Binding-site contacts:
Ligand atom OAJ contacts residue HIS124 of chain 1.A at 3.4 Å (h-bond).
Ligand atom CAD contacts residue LEU202 of chain 1.A at 3.8 Å (hydrophobic).
Ligand atom OAH contacts residue PHE135 of chain 1.A at 3.8 Å.
Ligand atom NAK contacts residue HIS99 of chain 1.A at 3.2 Å (h-bond).
Ligand atom SAG contacts residue HIS99 of chain 1.A at 3.9 Å.
Ligand atom CAE contacts residue LEU202 of chain 1.A at 3.8 Å (hydrophobic).
Ligand atom OAH contacts residue LEU202 of chain 1.A at 4.3 Å.
Ligand atom CAF contacts residue THR203 of chain 1.A at 4.3 Å.
Ligand atom CAA contacts residue LEU202 of chain 1.A at 3.8 Å (hydrophobic).
Ligand atom NAK contacts residue HIS101 of chain 1.A at 3.3 Å (h-bond).
Ligand atom OAJ contacts residue TRP213 of chain 1.A at 4.0 Å.
Ligand atom OAI contacts residue SER201 of chain 1.A at 4.1 Å.
Ligand atom OAJ contacts residue VAL147 of chain 1.A at 3.8 Å.
Ligand atom CAB contacts residue HIS99 of chain 1.A at 4.1 Å.
Ligand atom CAF contacts residue THR204 of chain 1.A at 3.1 Å.
Ligand atom NAK contacts residue ZN1 of chain 1.B at 1.9 Å.
Ligand atom SAG contacts residue THR203 of chain 1.A at 3.9 Å.
Ligand atom CAF contacts residue LEU202 of chain 1.A at 3.9 Å (hydrophobic).
Ligand atom NAK contacts residue THR203 of chain 1.A at 2.9 Å (h-bond).
Ligand atom OAI contacts residue LEU202 of chain 1.A at 3.4 Å.
Ligand atom CAA contacts residue ZN1 of chain 1.B at 4.2 Å.
Ligand atom NAK contacts residue HIS124 of chain 1.A at 3.4 Å (h-bond).
Ligand atom OAI contacts residue THR203 of chain 1.A at 3.0 Å (h-bond).
Ligand atom OAJ contacts residue VAL126 of chain 1.A at 3.9 Å.
Ligand atom OAJ contacts residue HIS99 of chain 1.A at 3.3 Å.
Ligand atom NAK contacts residue GLU111 of chain 1.A at 4.2 Å.
Ligand atom SAG contacts residue ZN1 of chain 1.B at 3.0 Å.
Ligand atom OAI contacts residue TRP213 of chain 1.A at 3.6 Å.
Ligand atom OAI contacts residue ZN1 of chain 1.B at 4.1 Å.
Ligand atom SAG contacts residue HIS124 of chain 1.A at 3.9 Å.
Ligand atom CAA contacts residue HIS99 of chain 1.A at 4.0 Å.
Ligand atom CAM contacts residue PHE135 of chain 1.A at 4.0 Å (hydrophobic).
Ligand atom CAB contacts residue VAL126 of chain 1.A at 3.7 Å (hydrophobic).
Ligand atom CAB contacts residue LEU202 of chain 1.A at 3.7 Å (hydrophobic).
Ligand atom CAC contacts residue LEU202 of chain 1.A at 3.7 Å (hydrophobic).
Ligand atom OAJ contacts residue ZN1 of chain 1.B at 3.0 Å.
Ligand atom CAL contacts residue LEU202 of chain 1.A at 4.2 Å (hydrophobic).
Ligand atom CAC contacts residue GLN97 of chain 1.A at 4.0 Å.
Ligand atom CAC contacts residue VAL126 of chain 1.A at 4.0 Å (hydrophobic).
Ligand atom CAE contacts residue THR204 of chain 1.A at 3.3 Å.

Sequence of chain 1.A:
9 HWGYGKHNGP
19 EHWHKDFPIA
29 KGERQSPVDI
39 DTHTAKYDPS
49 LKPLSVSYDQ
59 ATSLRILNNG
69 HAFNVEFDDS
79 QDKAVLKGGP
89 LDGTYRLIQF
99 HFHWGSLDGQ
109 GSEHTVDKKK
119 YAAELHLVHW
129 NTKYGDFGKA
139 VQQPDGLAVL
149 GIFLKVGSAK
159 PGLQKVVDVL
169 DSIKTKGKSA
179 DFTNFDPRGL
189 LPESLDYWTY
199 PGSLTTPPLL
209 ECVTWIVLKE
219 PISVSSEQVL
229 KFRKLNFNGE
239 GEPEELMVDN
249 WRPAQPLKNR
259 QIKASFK

A small-molecule ligand and the protein it binds are described below.
Small molecule (SMILES): CCOc1ccc(S(N)(=O)=O)cc1